This protein binds this small molecule.
Small molecule (SMILES): CC(=O)N[C@H]1[C@H](O[C@H]2[C@H](O)[C@@H](NC(C)=O)CO[C@@H]2CO[C@@H]2O[C@@H](C)[C@@H](O)[C@@H](O)[C@@H]2O)O[C@H](CO)[C@@H](O)[C@@H]1O

Sequence of chain 45.A:
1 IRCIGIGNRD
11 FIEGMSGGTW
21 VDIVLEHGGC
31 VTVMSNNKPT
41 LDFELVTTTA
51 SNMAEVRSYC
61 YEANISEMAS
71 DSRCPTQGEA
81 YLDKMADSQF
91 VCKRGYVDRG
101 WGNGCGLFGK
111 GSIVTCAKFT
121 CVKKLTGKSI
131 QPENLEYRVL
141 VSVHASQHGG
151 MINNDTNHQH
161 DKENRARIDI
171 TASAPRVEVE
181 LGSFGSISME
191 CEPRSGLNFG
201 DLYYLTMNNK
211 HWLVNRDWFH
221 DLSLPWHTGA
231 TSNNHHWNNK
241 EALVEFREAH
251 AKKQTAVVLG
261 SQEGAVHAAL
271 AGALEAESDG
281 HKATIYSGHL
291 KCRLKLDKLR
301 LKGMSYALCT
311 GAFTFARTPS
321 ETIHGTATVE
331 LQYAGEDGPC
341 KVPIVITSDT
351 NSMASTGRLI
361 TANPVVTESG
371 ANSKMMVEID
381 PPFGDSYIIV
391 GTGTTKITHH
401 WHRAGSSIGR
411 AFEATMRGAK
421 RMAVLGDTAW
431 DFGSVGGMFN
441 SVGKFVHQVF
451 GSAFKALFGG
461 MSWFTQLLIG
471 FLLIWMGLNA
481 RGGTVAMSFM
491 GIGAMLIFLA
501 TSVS

Binding-site contacts:
Ligand atom N2 contacts residue GLY150 of chain 45.A at 3.5 Å (h-bond).
Ligand atom C6 contacts residue THR156 of chain 45.A at 4.0 Å.
Ligand atom C2 contacts residue MET151 of chain 45.A at 4.2 Å (hydrophobic).
Ligand atom C6 contacts residue THR156 of chain 45.A at 3.7 Å.
Ligand atom O5 contacts residue THR156 of chain 45.A at 4.0 Å.
Ligand atom C8 contacts residue GLY150 of chain 45.A at 3.8 Å.
Ligand atom C3 contacts residue ASN154 of chain 45.A at 3.8 Å.
Ligand atom C2 contacts residue GLY150 of chain 45.A at 3.8 Å.
Ligand atom O7 contacts residue HIS148 of chain 45.A at 3.6 Å (h-bond).
Ligand atom C5 contacts residue MET151 of chain 45.A at 3.8 Å (hydrophobic).
Ligand atom C1 contacts residue GLY150 of chain 45.A at 3.9 Å.
Ligand atom C8 contacts residue ASN157 of chain 45.A at 3.9 Å.
Ligand atom C6 contacts residue ASP161 of chain 45.A at 3.6 Å.
Ligand atom O5 contacts residue MET151 of chain 45.A at 3.9 Å.
Ligand atom O7 contacts residue ASN154 of chain 45.A at 4.0 Å.
Ligand atom C5 contacts residue THR156 of chain 45.A at 4.2 Å.
Ligand atom C1 contacts residue THR156 of chain 45.A at 4.3 Å.
Ligand atom O5 contacts residue ASN154 of chain 45.A at 2.3 Å (h-bond).
Ligand atom O6 contacts residue MET151 of chain 45.A at 4.2 Å.
Ligand atom C1 contacts residue MET151 of chain 45.A at 4.1 Å (hydrophobic).
Ligand atom O7 contacts residue THR156 of chain 45.A at 4.5 Å.
Ligand atom C3 contacts residue MET151 of chain 45.A at 4.0 Å (hydrophobic).
Ligand atom C6 contacts residue MET151 of chain 45.A at 4.5 Å (hydrophobic).
Ligand atom C7 contacts residue GLY150 of chain 45.A at 3.1 Å.
Ligand atom C7 contacts residue ASN154 of chain 45.A at 3.7 Å.
Ligand atom C8 contacts residue THR156 of chain 45.A at 4.5 Å.
Ligand atom C5 contacts residue ASN154 of chain 45.A at 3.6 Å.
Ligand atom C5 contacts residue THR156 of chain 45.A at 3.9 Å.
Ligand atom O5 contacts residue ASN157 of chain 45.A at 4.3 Å.
Ligand atom C4 contacts residue MET151 of chain 45.A at 3.9 Å (hydrophobic).
Ligand atom C2 contacts residue ASN154 of chain 45.A at 2.4 Å.
Ligand atom C6 contacts residue ASN157 of chain 45.A at 3.5 Å.
Ligand atom N2 contacts residue ASN154 of chain 45.A at 2.9 Å (h-bond).
Ligand atom O7 contacts residue GLY150 of chain 45.A at 2.9 Å (h-bond).
Ligand atom C1 contacts residue ASN154 of chain 45.A at 1.4 Å.
Ligand atom O6 contacts residue THR156 of chain 45.A at 4.5 Å.
Ligand atom O5 contacts residue THR156 of chain 45.A at 4.0 Å.
Ligand atom C4 contacts residue ASN154 of chain 45.A at 4.2 Å.